Binding-site contacts:
Ligand atom C10 contacts residue ASP144 of chain 1.C at 3.6 Å.
Ligand atom N2 contacts residue LEU92 of chain 1.C at 2.9 Å (h-bond).
Ligand atom O2 contacts residue MET89 of chain 1.C at 3.5 Å (h-bond).
Ligand atom N contacts residue MET89 of chain 1.C at 2.9 Å (h-bond).
Ligand atom OA1 contacts residue HIS108 of chain 1.C at 3.0 Å (h-bond).
Ligand atom N2 contacts residue GLU141 of chain 1.C at 3.0 Å (salt-bridge).
Ligand atom C5 contacts residue HIS108 of chain 1.C at 3.5 Å.
Ligand atom F2 contacts residue SER118 of chain 1.C at 3.7 Å.
Ligand atom O2 contacts residue ILE91 of chain 1.C at 2.9 Å (h-bond).
Ligand atom C1 contacts residue ASP144 of chain 1.C at 2.8 Å.
Ligand atom C17 contacts residue MET89 of chain 1.C at 3.5 Å (hydrophobic).
Ligand atom F contacts residue PRO109 of chain 1.C at 3.4 Å.
Ligand atom OA1 contacts residue GLY117 of chain 1.C at 3.2 Å (h-bond).
Ligand atom O1 contacts residue VAL143 of chain 1.C at 3.6 Å.
Ligand atom C15 contacts residue MET89 of chain 1.C at 3.3 Å (hydrophobic).
Ligand atom C19 contacts residue MET89 of chain 1.C at 3.3 Å (hydrophobic).
Ligand atom N1 contacts residue LEU92 of chain 1.C at 2.9 Å (h-bond).
Ligand atom C18 contacts residue ARG64 of chain 1.C at 3.4 Å.
Ligand atom F1 contacts residue MET89 of chain 1.C at 3.2 Å.
Ligand atom F2 contacts residue MET89 of chain 1.C at 3.2 Å.
Ligand atom O2 contacts residue ARG64 of chain 1.C at 2.9 Å (salt-bridge).
Ligand atom C9 contacts residue VAL139 of chain 1.C at 3.7 Å (hydrophobic).
Ligand atom N2 contacts residue ALA140 of chain 1.C at 3.7 Å.
Ligand atom C12 contacts residue VAL143 of chain 1.C at 3.6 Å (hydrophobic).
Ligand atom C8 contacts residue ALA140 of chain 1.C at 3.6 Å (hydrophobic).
Ligand atom C7 contacts residue LEU92 of chain 1.C at 3.6 Å (hydrophobic).
Ligand atom O3 contacts residue ARG64 of chain 1.C at 2.6 Å (salt-bridge).
Ligand atom N3 contacts residue ALA140 of chain 1.C at 2.9 Å (h-bond).
Ligand atom OA1 contacts residue ASP144 of chain 1.C at 2.7 Å (salt-bridge).
Ligand atom OA2 contacts residue ASN106 of chain 1.C at 3.2 Å (h-bond).
Ligand atom F contacts residue HIS108 of chain 1.C at 3.5 Å.
Ligand atom OA2 contacts residue HIS108 of chain 1.C at 2.8 Å (h-bond).
Ligand atom OA2 contacts residue ASP144 of chain 1.C at 2.6 Å (salt-bridge).
Ligand atom O2 contacts residue ARG90 of chain 1.C at 3.5 Å.
Ligand atom N8 contacts residue ARG90 of chain 1.C at 2.9 Å (salt-bridge).
Ligand atom C5 contacts residue ASP144 of chain 1.C at 3.3 Å.
Ligand atom N8 contacts residue LEU85 of chain 1.C at 3.6 Å.
Ligand atom N8 contacts residue LEU92 of chain 1.C at 3.5 Å (h-bond).
Ligand atom N3 contacts residue GLU141 of chain 1.C at 3.7 Å.
Ligand atom O1 contacts residue ASP144 of chain 1.C at 3.2 Å (salt-bridge).

A small-molecule ligand and the protein it binds are described below.
Small molecule (SMILES): NC1NC(=O)C(CCC[C@H](c2ccc(C(=O)N[C@@H](CCC(=O)O)C(=O)O)cc2)C(O)(O)C(F)(F)F)C(N)N1

Sequence of chain 1.C:
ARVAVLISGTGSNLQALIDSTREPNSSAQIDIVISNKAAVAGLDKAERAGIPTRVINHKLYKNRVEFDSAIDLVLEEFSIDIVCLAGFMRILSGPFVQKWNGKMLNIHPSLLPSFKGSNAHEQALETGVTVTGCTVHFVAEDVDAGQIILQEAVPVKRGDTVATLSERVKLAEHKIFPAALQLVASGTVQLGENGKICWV